Sequence of chain 1.A:
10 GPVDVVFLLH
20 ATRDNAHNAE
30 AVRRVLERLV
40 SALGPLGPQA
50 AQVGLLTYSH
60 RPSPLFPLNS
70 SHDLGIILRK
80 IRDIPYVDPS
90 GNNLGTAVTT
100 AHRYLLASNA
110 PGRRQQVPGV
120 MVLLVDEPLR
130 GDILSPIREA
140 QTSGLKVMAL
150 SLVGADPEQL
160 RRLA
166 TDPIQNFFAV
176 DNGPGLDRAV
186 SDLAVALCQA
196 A

The small molecule below binds the protein below.
Small molecule (SMILES): O=C(O)CN(CCN(CC(=O)O)CC(=O)O)CC(=O)O

Binding-site contacts:
Ligand atom O19 contacts residue MG1 of chain 1.B at 1.9 Å.
Ligand atom C1 contacts residue ARG78 of chain 1.A at 3.8 Å.
Ligand atom O17 contacts residue ARG78 of chain 1.A at 4.1 Å.
Ligand atom C4 contacts residue MG1 of chain 1.B at 3.1 Å.
Ligand atom O17 contacts residue GLY74 of chain 1.A at 3.9 Å.
Ligand atom C6 contacts residue ILE75 of chain 1.A at 4.0 Å (hydrophobic).
Ligand atom N3 contacts residue MG1 of chain 1.B at 2.4 Å.
Ligand atom C5 contacts residue MG1 of chain 1.B at 2.8 Å.
Ligand atom O18 contacts residue ARG78 of chain 1.A at 3.5 Å (salt-bridge).
Ligand atom O18 contacts residue MG1 of chain 1.B at 2.1 Å.
Ligand atom C2 contacts residue ILE75 of chain 1.A at 4.2 Å (hydrophobic).
Ligand atom C1 contacts residue MG1 of chain 1.B at 3.0 Å.
Ligand atom C6 contacts residue ASP72 of chain 1.A at 3.5 Å.
Ligand atom C2 contacts residue MG1 of chain 1.B at 3.1 Å.
Ligand atom O17 contacts residue MG1 of chain 1.B at 4.2 Å.
Ligand atom O20 contacts residue MG1 of chain 1.B at 4.0 Å.
Ligand atom O17 contacts residue ILE75 of chain 1.A at 4.4 Å.
Ligand atom C2 contacts residue ASP72 of chain 1.A at 4.2 Å.
Ligand atom C6 contacts residue MG1 of chain 1.B at 3.4 Å.